A small-molecule ligand and the protein it binds are described below.
Small molecule (SMILES): CC(=O)N[C@@H]1[C@@H](O)[C@H](O)[C@@H](CO)O[C@H]1O

Sequence of chain 1.G:
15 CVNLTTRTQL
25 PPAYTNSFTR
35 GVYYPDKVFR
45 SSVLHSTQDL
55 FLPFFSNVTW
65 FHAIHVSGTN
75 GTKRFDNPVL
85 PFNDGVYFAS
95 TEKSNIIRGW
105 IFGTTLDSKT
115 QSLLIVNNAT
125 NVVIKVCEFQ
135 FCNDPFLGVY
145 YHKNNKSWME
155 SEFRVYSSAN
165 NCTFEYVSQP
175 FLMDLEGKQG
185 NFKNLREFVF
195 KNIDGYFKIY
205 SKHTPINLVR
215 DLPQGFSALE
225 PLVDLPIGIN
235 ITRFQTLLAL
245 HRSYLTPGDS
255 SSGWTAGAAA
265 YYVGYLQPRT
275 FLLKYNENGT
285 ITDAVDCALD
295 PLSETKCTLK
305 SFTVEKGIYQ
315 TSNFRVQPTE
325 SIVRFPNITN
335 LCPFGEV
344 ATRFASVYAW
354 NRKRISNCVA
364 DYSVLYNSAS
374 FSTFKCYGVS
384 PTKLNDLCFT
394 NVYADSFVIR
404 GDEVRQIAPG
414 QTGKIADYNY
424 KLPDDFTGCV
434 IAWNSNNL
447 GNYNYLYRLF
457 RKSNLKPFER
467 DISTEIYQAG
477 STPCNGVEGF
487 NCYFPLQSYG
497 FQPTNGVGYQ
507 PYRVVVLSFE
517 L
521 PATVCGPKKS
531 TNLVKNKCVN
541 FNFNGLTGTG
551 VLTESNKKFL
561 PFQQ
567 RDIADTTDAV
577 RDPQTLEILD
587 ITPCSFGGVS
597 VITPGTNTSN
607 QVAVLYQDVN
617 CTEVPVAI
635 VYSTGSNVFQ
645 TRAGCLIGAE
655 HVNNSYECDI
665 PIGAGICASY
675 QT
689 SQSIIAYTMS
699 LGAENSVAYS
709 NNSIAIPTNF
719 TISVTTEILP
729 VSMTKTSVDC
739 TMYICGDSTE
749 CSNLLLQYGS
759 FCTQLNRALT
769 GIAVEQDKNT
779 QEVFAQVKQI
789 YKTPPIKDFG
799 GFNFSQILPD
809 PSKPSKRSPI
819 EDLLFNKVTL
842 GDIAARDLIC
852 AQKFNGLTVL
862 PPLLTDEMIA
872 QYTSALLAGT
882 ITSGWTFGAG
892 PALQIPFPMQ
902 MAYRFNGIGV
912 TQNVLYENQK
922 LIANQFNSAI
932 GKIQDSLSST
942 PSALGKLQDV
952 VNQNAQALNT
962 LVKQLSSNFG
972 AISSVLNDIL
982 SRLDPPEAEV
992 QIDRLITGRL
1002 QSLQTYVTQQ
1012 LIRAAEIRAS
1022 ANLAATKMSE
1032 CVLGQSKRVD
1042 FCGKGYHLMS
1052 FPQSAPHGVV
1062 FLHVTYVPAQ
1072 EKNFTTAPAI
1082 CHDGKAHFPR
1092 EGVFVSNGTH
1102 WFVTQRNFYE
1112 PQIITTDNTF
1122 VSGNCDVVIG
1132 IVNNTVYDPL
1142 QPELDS

Binding-site contacts:
Ligand atom C2 contacts residue ASN616 of chain 1.G at 2.4 Å.
Ligand atom C5 contacts residue ASN616 of chain 1.G at 3.7 Å.
Ligand atom O5 contacts residue THR618 of chain 1.G at 2.9 Å (h-bond).
Ligand atom C7 contacts residue ASN616 of chain 1.G at 3.4 Å.
Ligand atom C1 contacts residue GLU619 of chain 1.G at 3.9 Å.
Ligand atom C4 contacts residue ASN616 of chain 1.G at 4.2 Å.
Ligand atom O5 contacts residue GLU619 of chain 1.G at 3.7 Å.
Ligand atom C5 contacts residue THR618 of chain 1.G at 4.0 Å.
Ligand atom O5 contacts residue ASN616 of chain 1.G at 2.4 Å (h-bond).
Ligand atom N2 contacts residue ASN616 of chain 1.G at 2.9 Å (h-bond).
Ligand atom C8 contacts residue ASN616 of chain 1.G at 3.6 Å.
Ligand atom C1 contacts residue ASN616 of chain 1.G at 1.4 Å.
Ligand atom C1 contacts residue THR618 of chain 1.G at 3.5 Å.
Ligand atom C6 contacts residue THR618 of chain 1.G at 4.0 Å.
Ligand atom O7 contacts residue ASN616 of chain 1.G at 4.3 Å.
Ligand atom C3 contacts residue ASN616 of chain 1.G at 3.8 Å.